A protein and the small-molecule ligand that binds it are described below.
Small molecule (SMILES): CC(C)CCC[C@@H](C)[C@H]1CC[C@H]2[C@@H]3CC=C4C[C@@H](O)CC[C@]4(C)[C@H]3CC[C@]12C

Sequence of chain 1.A:
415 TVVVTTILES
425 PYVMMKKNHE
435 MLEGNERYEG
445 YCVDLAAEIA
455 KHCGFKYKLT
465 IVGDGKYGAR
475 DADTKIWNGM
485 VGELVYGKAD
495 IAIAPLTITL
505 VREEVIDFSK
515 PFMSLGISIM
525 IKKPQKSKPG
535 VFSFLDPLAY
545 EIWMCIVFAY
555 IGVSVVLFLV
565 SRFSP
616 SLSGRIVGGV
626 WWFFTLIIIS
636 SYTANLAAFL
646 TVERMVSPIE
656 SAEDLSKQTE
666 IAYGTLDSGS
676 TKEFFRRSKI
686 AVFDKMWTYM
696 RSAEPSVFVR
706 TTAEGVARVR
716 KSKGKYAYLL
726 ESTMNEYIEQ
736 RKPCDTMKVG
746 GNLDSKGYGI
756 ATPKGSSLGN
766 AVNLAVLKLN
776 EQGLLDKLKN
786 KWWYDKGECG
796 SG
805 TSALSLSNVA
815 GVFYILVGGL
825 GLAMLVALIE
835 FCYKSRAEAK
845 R

Binding-site contacts:
Ligand atom C19 contacts residue LEU157 of chain 1.C at 4.3 Å (hydrophobic).
Ligand atom C26 contacts residue LEU14 of chain 1.C at 4.0 Å (hydrophobic).
Ligand atom C3 contacts residue TYR818 of chain 1.A at 4.1 Å (hydrophobic).
Ligand atom C2 contacts residue TYR818 of chain 1.A at 3.6 Å (hydrophobic).
Ligand atom C23 contacts residue LEU14 of chain 1.C at 4.3 Å (hydrophobic).
Ligand atom C11 contacts residue MET11 of chain 1.C at 4.1 Å (hydrophobic).
Ligand atom C26 contacts residue ALA18 of chain 1.C at 3.9 Å (hydrophobic).
Ligand atom C21 contacts residue MET153 of chain 1.C at 4.2 Å (hydrophobic).
Ligand atom C1 contacts residue TYR818 of chain 1.A at 3.6 Å (hydrophobic).
Ligand atom C22 contacts residue VAL821 of chain 1.A at 4.3 Å (hydrophobic).
Ligand atom C21 contacts residue LEU14 of chain 1.C at 4.3 Å (hydrophobic).
Ligand atom C21 contacts residue MET11 of chain 1.C at 3.6 Å (hydrophobic).
Ligand atom C12 contacts residue MET11 of chain 1.C at 3.4 Å (hydrophobic).
Ligand atom C26 contacts residue VAL15 of chain 1.C at 4.1 Å (hydrophobic).
Ligand atom C21 contacts residue VAL821 of chain 1.A at 4.4 Å (hydrophobic).

Sequence of chain 1.C:
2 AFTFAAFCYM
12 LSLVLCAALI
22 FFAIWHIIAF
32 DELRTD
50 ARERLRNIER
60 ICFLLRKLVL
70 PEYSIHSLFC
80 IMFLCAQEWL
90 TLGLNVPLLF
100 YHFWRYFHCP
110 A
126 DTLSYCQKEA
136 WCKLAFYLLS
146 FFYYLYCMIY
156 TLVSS